Sequence of chain 1.A:
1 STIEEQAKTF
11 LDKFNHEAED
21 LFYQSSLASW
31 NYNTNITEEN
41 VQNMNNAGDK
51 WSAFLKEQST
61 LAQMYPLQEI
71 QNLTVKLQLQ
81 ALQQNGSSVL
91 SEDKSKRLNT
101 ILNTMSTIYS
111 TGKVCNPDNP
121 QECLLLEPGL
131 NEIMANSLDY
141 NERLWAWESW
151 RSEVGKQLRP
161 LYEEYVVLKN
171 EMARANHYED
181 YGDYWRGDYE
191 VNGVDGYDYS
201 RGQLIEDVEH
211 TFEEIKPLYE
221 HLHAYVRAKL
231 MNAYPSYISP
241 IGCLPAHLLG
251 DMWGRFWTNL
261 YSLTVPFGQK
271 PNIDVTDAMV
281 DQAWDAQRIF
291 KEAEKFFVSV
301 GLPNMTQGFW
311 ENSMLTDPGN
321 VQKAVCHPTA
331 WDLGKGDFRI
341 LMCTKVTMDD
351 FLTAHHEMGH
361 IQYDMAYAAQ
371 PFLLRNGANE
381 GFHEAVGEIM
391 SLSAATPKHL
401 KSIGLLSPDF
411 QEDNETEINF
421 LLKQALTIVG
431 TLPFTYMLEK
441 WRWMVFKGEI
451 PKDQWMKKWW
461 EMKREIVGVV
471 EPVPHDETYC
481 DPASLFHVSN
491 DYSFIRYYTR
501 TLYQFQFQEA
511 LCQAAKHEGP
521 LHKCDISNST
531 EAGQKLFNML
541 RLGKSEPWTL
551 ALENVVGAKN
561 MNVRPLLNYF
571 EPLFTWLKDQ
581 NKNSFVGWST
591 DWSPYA

Binding-site contacts:
Ligand atom C6 contacts residue THR37 of chain 1.A at 3.8 Å.
Ligand atom C6 contacts residue GLU39 of chain 1.A at 3.3 Å.
Ligand atom O5 contacts residue ASN35 of chain 1.A at 2.3 Å (h-bond).
Ligand atom O6 contacts residue GLU39 of chain 1.A at 3.2 Å (salt-bridge).
Ligand atom C5 contacts residue THR37 of chain 1.A at 4.3 Å.
Ligand atom O7 contacts residue ASN35 of chain 1.A at 3.8 Å.
Ligand atom C5 contacts residue ASN35 of chain 1.A at 3.6 Å.
Ligand atom C1 contacts residue GLN322 of chain 1.A at 3.7 Å.
Ligand atom C8 contacts residue GLU39 of chain 1.A at 3.5 Å.
Ligand atom O6 contacts residue ASN40 of chain 1.A at 3.8 Å.
Ligand atom C1 contacts residue ASN35 of chain 1.A at 1.4 Å.
Ligand atom C6 contacts residue ASN35 of chain 1.A at 4.4 Å.
Ligand atom N2 contacts residue GLU39 of chain 1.A at 4.3 Å.
Ligand atom N2 contacts residue GLN322 of chain 1.A at 3.4 Å (h-bond).
Ligand atom C2 contacts residue GLN322 of chain 1.A at 4.2 Å.
Ligand atom O6 contacts residue ASN35 of chain 1.A at 4.4 Å.
Ligand atom O6 contacts residue THR37 of chain 1.A at 3.3 Å (h-bond).
Ligand atom C7 contacts residue GLN322 of chain 1.A at 4.0 Å.
Ligand atom C7 contacts residue ASN35 of chain 1.A at 3.6 Å.
Ligand atom C7 contacts residue GLU39 of chain 1.A at 4.4 Å.
Ligand atom C2 contacts residue ASN35 of chain 1.A at 2.4 Å.
Ligand atom C3 contacts residue ASN35 of chain 1.A at 3.8 Å.
Ligand atom O5 contacts residue THR37 of chain 1.A at 4.0 Å.
Ligand atom C4 contacts residue ASN35 of chain 1.A at 4.1 Å.
Ligand atom C8 contacts residue GLN322 of chain 1.A at 3.9 Å.
Ligand atom N2 contacts residue ASN35 of chain 1.A at 2.9 Å (h-bond).

The small molecule below binds the protein below.
Small molecule (SMILES): CC(=O)N[C@H]1[C@H](O[C@H]2[C@H](O)[C@@H](NC(C)=O)CO[C@@H]2CO)O[C@H](CO)[C@@H](O)[C@@H]1O